Sequence of chain 1.A:
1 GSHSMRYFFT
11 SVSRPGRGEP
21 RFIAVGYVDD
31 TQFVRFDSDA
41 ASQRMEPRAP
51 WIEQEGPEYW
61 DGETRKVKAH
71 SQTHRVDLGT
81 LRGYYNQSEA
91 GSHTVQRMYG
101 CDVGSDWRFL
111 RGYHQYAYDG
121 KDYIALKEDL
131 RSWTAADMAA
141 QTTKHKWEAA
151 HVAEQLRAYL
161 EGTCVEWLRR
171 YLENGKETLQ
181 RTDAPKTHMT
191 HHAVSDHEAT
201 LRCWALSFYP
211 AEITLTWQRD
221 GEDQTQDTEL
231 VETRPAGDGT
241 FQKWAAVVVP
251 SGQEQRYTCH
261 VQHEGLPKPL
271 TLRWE

Sequence of chain 1.D:
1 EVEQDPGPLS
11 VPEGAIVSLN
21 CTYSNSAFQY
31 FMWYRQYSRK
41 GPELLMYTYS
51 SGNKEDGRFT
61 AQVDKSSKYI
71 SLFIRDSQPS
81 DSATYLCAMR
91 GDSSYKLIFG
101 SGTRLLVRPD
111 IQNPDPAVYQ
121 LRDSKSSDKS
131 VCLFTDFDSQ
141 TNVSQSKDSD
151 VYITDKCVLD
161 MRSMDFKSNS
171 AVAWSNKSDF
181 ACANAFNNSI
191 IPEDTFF

The protein below binds the small molecule below.
Small molecule (SMILES): CC[C@H](C)[C@H](NC(=O)[C@@H](NC(=O)[C@@H]1CCCN1C(=O)[C@H](Cc1ccccc1)NC(=O)[C@H](CC(=O)O)NC(=O)[C@@H]1CCCN1C(=O)CNC(=O)[C@H](Cc1ccccc1)NC(=O)[C@H](CCC(N)=O)NC(=O)[C@@H](N)CCCN=C(N)N)[C@@H](C)O)C(=O)O

Sequence of chain 1.E:
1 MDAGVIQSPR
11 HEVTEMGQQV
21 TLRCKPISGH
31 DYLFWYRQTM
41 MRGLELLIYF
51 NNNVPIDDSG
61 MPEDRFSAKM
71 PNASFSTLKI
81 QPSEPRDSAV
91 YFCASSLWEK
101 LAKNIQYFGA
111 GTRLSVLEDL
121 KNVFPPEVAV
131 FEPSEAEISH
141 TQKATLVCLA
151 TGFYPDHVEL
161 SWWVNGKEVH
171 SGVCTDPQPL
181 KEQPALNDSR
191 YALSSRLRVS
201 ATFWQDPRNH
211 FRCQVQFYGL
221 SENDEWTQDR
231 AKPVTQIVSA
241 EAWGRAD

Binding-site contacts:
Ligand atom CG contacts residue GLU63 of chain 1.A at 3.5 Å.
Ligand atom O contacts residue LYS66 of chain 1.A at 3.4 Å.
Ligand atom NE2 contacts residue MET45 of chain 1.A at 3.2 Å.
Ligand atom OD1 contacts residue TYR95 of chain 1.D at 2.6 Å (h-bond).
Ligand atom O contacts residue LYS146 of chain 1.A at 2.9 Å (salt-bridge).
Ligand atom CA contacts residue TYR7 of chain 1.A at 3.5 Å (hydrophobic).
Ligand atom OE1 contacts residue VAL67 of chain 1.A at 3.5 Å.
Ligand atom N contacts residue GLU63 of chain 1.A at 3.0 Å (salt-bridge).
Ligand atom NH1 contacts residue TRP167 of chain 1.A at 3.4 Å (h-bond).
Ligand atom CB contacts residue ASP77 of chain 1.A at 3.5 Å.
Ligand atom CB contacts residue TYR99 of chain 1.A at 3.2 Å (hydrophobic).
Ligand atom N contacts residue TYR159 of chain 1.A at 3.5 Å.
Ligand atom O contacts residue LYS66 of chain 1.A at 2.8 Å (salt-bridge).
Ligand atom O contacts residue TYR159 of chain 1.A at 2.7 Å (h-bond).
Ligand atom N contacts residue TYR171 of chain 1.A at 2.6 Å (h-bond).
Ligand atom CB contacts residue GLU63 of chain 1.A at 3.5 Å.
Ligand atom CA contacts residue ASP92 of chain 1.D at 3.1 Å.
Ligand atom CG contacts residue GLU63 of chain 1.A at 3.4 Å.
Ligand atom N contacts residue TYR99 of chain 1.A at 2.9 Å (h-bond).
Ligand atom O contacts residue TRP147 of chain 1.A at 3.0 Å (h-bond).
Ligand atom OD2 contacts residue TYR95 of chain 1.D at 3.4 Å.
Ligand atom CG contacts residue TYR32 of chain 1.E at 3.4 Å (hydrophobic).
Ligand atom OD1 contacts residue TRP98 of chain 1.E at 2.9 Å (h-bond).
Ligand atom CA contacts residue ASP77 of chain 1.A at 3.3 Å.
Ligand atom OD2 contacts residue TYR32 of chain 1.E at 2.8 Å (h-bond).
Ligand atom N contacts residue TYR7 of chain 1.A at 2.9 Å (h-bond).
Ligand atom NH2 contacts residue ASP92 of chain 1.D at 2.6 Å (salt-bridge).
Ligand atom CG contacts residue TYR99 of chain 1.A at 3.5 Å (hydrophobic).
Ligand atom CA contacts residue ASP92 of chain 1.D at 3.4 Å.
Ligand atom CA contacts residue TYR99 of chain 1.A at 3.4 Å (hydrophobic).
Ligand atom NE2 contacts residue GLU63 of chain 1.A at 2.8 Å (salt-bridge).
Ligand atom N contacts residue ASP77 of chain 1.A at 2.8 Å (salt-bridge).
Ligand atom C contacts residue ASP92 of chain 1.D at 3.1 Å.
Ligand atom N contacts residue ASP92 of chain 1.D at 3.1 Å (salt-bridge).
Ligand atom O contacts residue TRP98 of chain 1.E at 2.9 Å (h-bond).
Ligand atom OG1 contacts residue LYS146 of chain 1.A at 2.9 Å (salt-bridge).
Ligand atom O contacts residue THR143 of chain 1.A at 2.6 Å (h-bond).
Ligand atom CE2 contacts residue HIS114 of chain 1.A at 3.2 Å.
Ligand atom C contacts residue TRP98 of chain 1.E at 3.5 Å (hydrophobic).
Ligand atom N contacts residue MET5 of chain 1.A at 3.3 Å.